Binding-site contacts:
Ligand atom C contacts residue VAL61 of chain 2.A at 3.9 Å (hydrophobic).
Ligand atom S contacts residue ILE69 of chain 2.A at 4.3 Å.
Ligand atom S contacts residue GLY48 of chain 2.A at 4.5 Å.
Ligand atom C1 contacts residue ALA55 of chain 2.A at 4.2 Å (hydrophobic).
Ligand atom C1 contacts residue LEU56 of chain 2.A at 3.5 Å (hydrophobic).
Ligand atom S contacts residue VAL61 of chain 2.A at 4.0 Å.
Ligand atom O2 contacts residue PRO58 of chain 2.A at 3.7 Å.
Ligand atom C2 contacts residue MET95 of chain 2.A at 3.6 Å (hydrophobic).
Ligand atom C contacts residue LEU56 of chain 2.A at 3.0 Å (hydrophobic).
Ligand atom O2 contacts residue MET95 of chain 2.A at 2.7 Å (h-bond).
Ligand atom S contacts residue PRO58 of chain 2.A at 4.5 Å.
Ligand atom C contacts residue PRO58 of chain 2.A at 4.2 Å (hydrophobic).
Ligand atom O contacts residue TRP97 of chain 2.A at 3.9 Å.
Ligand atom O contacts residue VAL61 of chain 2.A at 3.6 Å.
Ligand atom C3 contacts residue GLY48 of chain 2.A at 4.0 Å.
Ligand atom O1 contacts residue GLY48 of chain 2.A at 3.4 Å.
Ligand atom C3 contacts residue MET95 of chain 2.A at 3.7 Å (hydrophobic).
Ligand atom O contacts residue PRO58 of chain 2.A at 3.5 Å.
Ligand atom C1 contacts residue GLY48 of chain 2.A at 4.2 Å.
Ligand atom C3 contacts residue ILE69 of chain 2.A at 4.0 Å (hydrophobic).
Ligand atom O contacts residue ILE69 of chain 2.A at 4.2 Å.
Ligand atom O1 contacts residue VAL61 of chain 2.A at 4.0 Å.
Ligand atom C2 contacts residue GLY48 of chain 2.A at 4.3 Å.
Ligand atom O2 contacts residue LEU56 of chain 2.A at 4.4 Å.
Ligand atom C contacts residue LYS57 of chain 2.A at 4.3 Å.
Ligand atom O1 contacts residue ILE69 of chain 2.A at 4.2 Å.

Sequence of chain 2.A:
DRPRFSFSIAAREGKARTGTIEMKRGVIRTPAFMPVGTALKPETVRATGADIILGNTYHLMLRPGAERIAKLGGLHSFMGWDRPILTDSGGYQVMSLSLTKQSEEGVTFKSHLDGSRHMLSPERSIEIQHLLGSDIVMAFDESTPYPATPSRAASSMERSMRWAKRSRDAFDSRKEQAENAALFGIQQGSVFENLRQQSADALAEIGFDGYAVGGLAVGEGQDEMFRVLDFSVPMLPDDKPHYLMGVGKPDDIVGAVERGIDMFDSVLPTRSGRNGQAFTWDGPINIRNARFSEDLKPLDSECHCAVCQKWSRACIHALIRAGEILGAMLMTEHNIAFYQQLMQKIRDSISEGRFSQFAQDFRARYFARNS

This small molecule binds to this protein.
Small molecule (SMILES): O=S1(=O)CC[C@@H](O)C1